A protein and the small-molecule ligand that binds it are described below.
Small molecule (SMILES): CC(=O)N[C@@H]1[C@@H](O)[C@H](O)[C@@H](CO)O[C@H]1O

Binding-site contacts:
Ligand atom N2 contacts residue ASN328 of chain 1.C at 2.9 Å (h-bond).
Ligand atom O5 contacts residue ASN328 of chain 1.C at 2.4 Å (h-bond).
Ligand atom O4 contacts residue GLN577 of chain 1.C at 4.4 Å.
Ligand atom C7 contacts residue ASN328 of chain 1.C at 3.6 Å.
Ligand atom C8 contacts residue ASN328 of chain 1.C at 4.0 Å.
Ligand atom O7 contacts residue ASN328 of chain 1.C at 3.9 Å.
Ligand atom C5 contacts residue ASN328 of chain 1.C at 3.7 Å.
Ligand atom C1 contacts residue ASN328 of chain 1.C at 1.4 Å.
Ligand atom C2 contacts residue ASN328 of chain 1.C at 2.5 Å.
Ligand atom O5 contacts residue GLN577 of chain 1.C at 3.5 Å (h-bond).
Ligand atom C3 contacts residue ASN328 of chain 1.C at 3.8 Å.
Ligand atom C4 contacts residue ASN328 of chain 1.C at 4.2 Å.
Ligand atom C5 contacts residue GLN577 of chain 1.C at 3.7 Å.
Ligand atom C1 contacts residue GLN577 of chain 1.C at 4.1 Å.
Ligand atom C6 contacts residue GLN577 of chain 1.C at 3.6 Å.

Sequence of chain 1.C:
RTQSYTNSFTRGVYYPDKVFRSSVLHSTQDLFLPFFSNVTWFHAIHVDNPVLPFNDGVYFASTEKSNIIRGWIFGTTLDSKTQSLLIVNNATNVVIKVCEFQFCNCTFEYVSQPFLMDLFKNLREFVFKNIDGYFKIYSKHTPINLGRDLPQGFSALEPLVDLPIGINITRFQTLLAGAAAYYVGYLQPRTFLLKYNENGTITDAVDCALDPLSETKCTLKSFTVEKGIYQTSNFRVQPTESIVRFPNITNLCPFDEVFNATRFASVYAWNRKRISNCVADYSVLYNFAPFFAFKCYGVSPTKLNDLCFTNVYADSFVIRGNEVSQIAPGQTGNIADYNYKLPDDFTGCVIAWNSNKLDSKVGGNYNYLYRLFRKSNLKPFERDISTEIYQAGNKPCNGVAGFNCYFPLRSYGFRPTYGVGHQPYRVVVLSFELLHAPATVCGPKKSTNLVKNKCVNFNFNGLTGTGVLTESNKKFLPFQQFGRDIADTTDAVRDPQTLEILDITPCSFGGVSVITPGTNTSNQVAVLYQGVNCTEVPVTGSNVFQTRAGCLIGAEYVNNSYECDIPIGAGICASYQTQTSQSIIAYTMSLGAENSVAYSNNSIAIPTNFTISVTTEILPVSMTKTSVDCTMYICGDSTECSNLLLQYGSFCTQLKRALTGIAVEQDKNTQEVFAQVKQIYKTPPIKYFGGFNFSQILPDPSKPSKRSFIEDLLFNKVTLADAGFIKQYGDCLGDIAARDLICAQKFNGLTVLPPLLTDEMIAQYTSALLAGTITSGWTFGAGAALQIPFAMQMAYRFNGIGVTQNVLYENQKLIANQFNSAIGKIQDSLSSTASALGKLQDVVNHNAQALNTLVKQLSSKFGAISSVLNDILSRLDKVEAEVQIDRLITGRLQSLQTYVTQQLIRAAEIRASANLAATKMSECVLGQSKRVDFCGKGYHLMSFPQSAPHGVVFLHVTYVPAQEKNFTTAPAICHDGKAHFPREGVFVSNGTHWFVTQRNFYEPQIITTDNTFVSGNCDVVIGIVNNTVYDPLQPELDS